The small molecule below binds the protein below.
Small molecule (SMILES): CC(=O)N[C@@H]1[C@@H](O)[C@H](O)[C@@H](CO)O[C@H]1O

Sequence of chain 1.M:
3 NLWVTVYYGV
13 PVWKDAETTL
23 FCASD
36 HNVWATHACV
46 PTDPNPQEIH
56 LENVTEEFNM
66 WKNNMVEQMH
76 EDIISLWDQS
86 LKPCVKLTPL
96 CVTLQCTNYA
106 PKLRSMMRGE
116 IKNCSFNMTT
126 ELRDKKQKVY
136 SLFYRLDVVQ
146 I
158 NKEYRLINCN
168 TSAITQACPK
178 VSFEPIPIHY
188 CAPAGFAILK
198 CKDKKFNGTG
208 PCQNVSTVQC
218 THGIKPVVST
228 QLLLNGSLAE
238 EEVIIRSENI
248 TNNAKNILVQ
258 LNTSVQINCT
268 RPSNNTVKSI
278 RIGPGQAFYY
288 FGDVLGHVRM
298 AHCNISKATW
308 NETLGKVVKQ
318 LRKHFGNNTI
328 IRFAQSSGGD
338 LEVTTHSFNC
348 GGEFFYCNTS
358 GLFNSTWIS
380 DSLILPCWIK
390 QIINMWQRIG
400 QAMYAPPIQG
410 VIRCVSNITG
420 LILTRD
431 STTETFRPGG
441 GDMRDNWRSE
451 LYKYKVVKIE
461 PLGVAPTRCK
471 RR

Binding-site contacts:
Ligand atom C6 contacts residue LYS313 of chain 1.M at 3.9 Å.
Ligand atom C5 contacts residue ASN259 of chain 1.M at 3.7 Å.
Ligand atom O7 contacts residue GLU238 of chain 1.M at 3.7 Å.
Ligand atom O5 contacts residue LYS313 of chain 1.M at 3.9 Å.
Ligand atom C5 contacts residue LYS313 of chain 1.M at 3.7 Å.
Ligand atom O7 contacts residue ASN259 of chain 1.M at 3.2 Å (h-bond).
Ligand atom C1 contacts residue GLU238 of chain 1.M at 3.8 Å.
Ligand atom C7 contacts residue THR260 of chain 1.M at 4.1 Å.
Ligand atom C2 contacts residue GLU238 of chain 1.M at 3.9 Å.
Ligand atom N2 contacts residue THR260 of chain 1.M at 3.6 Å.
Ligand atom O5 contacts residue GLU238 of chain 1.M at 3.6 Å.
Ligand atom C2 contacts residue ASN259 of chain 1.M at 2.4 Å.
Ligand atom O5 contacts residue ASN259 of chain 1.M at 2.4 Å (h-bond).
Ligand atom C1 contacts residue ASN259 of chain 1.M at 1.4 Å.
Ligand atom C7 contacts residue ASN259 of chain 1.M at 3.2 Å.
Ligand atom C8 contacts residue ASN259 of chain 1.M at 4.4 Å.
Ligand atom O5 contacts residue GLU239 of chain 1.M at 4.5 Å.
Ligand atom C4 contacts residue ASN259 of chain 1.M at 4.2 Å.
Ligand atom C3 contacts residue ASN259 of chain 1.M at 3.7 Å.
Ligand atom N2 contacts residue ASN259 of chain 1.M at 2.9 Å (h-bond).
Ligand atom O7 contacts residue GLU237 of chain 1.M at 3.6 Å.
Ligand atom C8 contacts residue THR260 of chain 1.M at 3.8 Å.
Ligand atom C1 contacts residue LYS313 of chain 1.M at 4.1 Å.
Ligand atom C1 contacts residue THR260 of chain 1.M at 4.3 Å.